Sequence of chain 2.A:
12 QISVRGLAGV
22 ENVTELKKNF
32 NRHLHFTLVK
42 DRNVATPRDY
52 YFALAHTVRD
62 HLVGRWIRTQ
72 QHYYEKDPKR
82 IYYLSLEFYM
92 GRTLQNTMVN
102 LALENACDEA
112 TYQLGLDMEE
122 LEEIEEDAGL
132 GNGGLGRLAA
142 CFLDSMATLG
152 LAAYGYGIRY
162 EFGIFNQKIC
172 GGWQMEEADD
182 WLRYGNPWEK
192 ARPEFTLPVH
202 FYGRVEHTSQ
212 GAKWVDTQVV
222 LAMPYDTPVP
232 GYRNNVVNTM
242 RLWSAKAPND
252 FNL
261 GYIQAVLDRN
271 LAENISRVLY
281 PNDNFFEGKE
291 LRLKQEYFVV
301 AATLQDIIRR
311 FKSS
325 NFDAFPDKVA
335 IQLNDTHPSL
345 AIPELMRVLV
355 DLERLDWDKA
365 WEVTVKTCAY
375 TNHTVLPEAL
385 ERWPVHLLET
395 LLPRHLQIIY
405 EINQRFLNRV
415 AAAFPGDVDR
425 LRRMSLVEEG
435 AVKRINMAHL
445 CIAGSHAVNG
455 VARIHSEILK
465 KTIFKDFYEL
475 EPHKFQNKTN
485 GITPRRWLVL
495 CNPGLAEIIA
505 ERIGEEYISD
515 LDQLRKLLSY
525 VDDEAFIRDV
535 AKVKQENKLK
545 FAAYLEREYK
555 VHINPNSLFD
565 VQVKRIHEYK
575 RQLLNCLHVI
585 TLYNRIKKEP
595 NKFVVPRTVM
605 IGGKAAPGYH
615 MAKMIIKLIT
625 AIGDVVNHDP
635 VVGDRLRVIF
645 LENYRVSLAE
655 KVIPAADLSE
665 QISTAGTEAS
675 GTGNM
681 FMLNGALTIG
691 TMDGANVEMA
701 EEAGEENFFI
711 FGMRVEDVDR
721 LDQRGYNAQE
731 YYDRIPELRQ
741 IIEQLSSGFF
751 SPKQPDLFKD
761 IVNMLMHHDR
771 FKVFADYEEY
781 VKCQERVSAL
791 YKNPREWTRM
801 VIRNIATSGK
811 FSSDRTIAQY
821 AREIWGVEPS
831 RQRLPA

A protein and the small-molecule ligand that binds it are described below.
Small molecule (SMILES): OC[C@H]1O[C@@H](NC(=S)N/N=C/c2ccc(F)cc2)[C@H](O)[C@@H](O)[C@@H]1O

Binding-site contacts:
Ligand atom O3 contacts residue GLU672 of chain 2.A at 2.8 Å (salt-bridge).
Ligand atom O3 contacts residue ALA673 of chain 2.A at 3.3 Å (h-bond).
Ligand atom S1 contacts residue GLY135 of chain 2.A at 3.7 Å.
Ligand atom C13 contacts residue GLU88 of chain 2.A at 3.1 Å.
Ligand atom C3 contacts residue GLU672 of chain 2.A at 3.5 Å.
Ligand atom O6 contacts residue ASN484 of chain 2.A at 2.8 Å (h-bond).
Ligand atom C6 contacts residue HIS377 of chain 2.A at 3.5 Å.
Ligand atom F1 contacts residue ARG292 of chain 2.A at 3.6 Å.
Ligand atom S1 contacts residue LEU136 of chain 2.A at 3.4 Å (h-bond).
Ligand atom O2 contacts residue GLU672 of chain 2.A at 3.2 Å (salt-bridge).
Ligand atom N3 contacts residue ASN284 of chain 2.A at 3.6 Å (h-bond).
Ligand atom O2 contacts residue ASN284 of chain 2.A at 3.4 Å (h-bond).
Ligand atom C8 contacts residue ASN284 of chain 2.A at 3.5 Å.
Ligand atom O4 contacts residue SER674 of chain 2.A at 3.6 Å.
Ligand atom O4 contacts residue GLY675 of chain 2.A at 2.8 Å (h-bond).
Ligand atom C14 contacts residue ASN282 of chain 2.A at 3.0 Å.
Ligand atom O6 contacts residue HIS377 of chain 2.A at 2.7 Å (h-bond).
Ligand atom O4 contacts residue ASN484 of chain 2.A at 3.6 Å (h-bond).
Ligand atom O3 contacts residue GLY675 of chain 2.A at 3.2 Å (h-bond).
Ligand atom C14 contacts residue GLU88 of chain 2.A at 3.2 Å.
Ligand atom O3 contacts residue SER674 of chain 2.A at 3.1 Å (h-bond).
Ligand atom F1 contacts residue ASN282 of chain 2.A at 3.3 Å.
Ligand atom O2 contacts residue TYR573 of chain 2.A at 3.2 Å (h-bond).
Ligand atom O5 contacts residue HIS377 of chain 2.A at 3.6 Å.
Ligand atom S1 contacts residue ASP283 of chain 2.A at 3.3 Å (salt-bridge).
Ligand atom C6 contacts residue GLY135 of chain 2.A at 3.7 Å.
Ligand atom O5 contacts residue LEU136 of chain 2.A at 3.6 Å.
Ligand atom C11 contacts residue ASN282 of chain 2.A at 3.5 Å.
Ligand atom C13 contacts residue ASN282 of chain 2.A at 2.5 Å.
Ligand atom C2 contacts residue HIS377 of chain 2.A at 3.4 Å.
Ligand atom C11 contacts residue PHE285 of chain 2.A at 3.5 Å (hydrophobic).
Ligand atom C5 contacts residue LEU136 of chain 2.A at 3.8 Å (hydrophobic).
Ligand atom N2 contacts residue ASN284 of chain 2.A at 3.5 Å (h-bond).
Ligand atom C12 contacts residue ASN282 of chain 2.A at 2.8 Å.
Ligand atom C7 contacts residue LEU136 of chain 2.A at 3.7 Å (hydrophobic).
Ligand atom C9 contacts residue ASN282 of chain 2.A at 3.6 Å.
Ligand atom C5 contacts residue GLY135 of chain 2.A at 3.7 Å.
Ligand atom C13 contacts residue ASN133 of chain 2.A at 3.5 Å.
Ligand atom C7 contacts residue ASN284 of chain 2.A at 3.4 Å.
Ligand atom C6 contacts residue ASN484 of chain 2.A at 3.3 Å.